Binding-site contacts:
Ligand atom O5 contacts residue HIS3 of chain 1.G at 3.8 Å.
Ligand atom C7 contacts residue TYR25 of chain 1.G at 3.8 Å (hydrophobic).
Ligand atom C2 contacts residue ASN256 of chain 1.E at 2.5 Å.
Ligand atom C1 contacts residue ASN256 of chain 1.E at 1.4 Å.
Ligand atom C5 contacts residue THR258 of chain 1.E at 3.7 Å.
Ligand atom O5 contacts residue ASN259 of chain 1.E at 4.0 Å.
Ligand atom C7 contacts residue ASN256 of chain 1.E at 3.5 Å.
Ligand atom N2 contacts residue ASN256 of chain 1.E at 2.9 Å (h-bond).
Ligand atom O5 contacts residue TYR25 of chain 1.G at 4.3 Å.
Ligand atom C4 contacts residue TYR25 of chain 1.G at 4.3 Å (hydrophobic).
Ligand atom C8 contacts residue ASN28 of chain 1.G at 3.7 Å.
Ligand atom C2 contacts residue TYR25 of chain 1.G at 3.5 Å (hydrophobic).
Ligand atom O2 contacts residue TYR25 of chain 1.G at 4.2 Å.
Ligand atom C1 contacts residue TYR25 of chain 1.G at 4.2 Å (hydrophobic).
Ligand atom N2 contacts residue TYR25 of chain 1.G at 4.0 Å.
Ligand atom O5 contacts residue THR258 of chain 1.E at 4.3 Å.
Ligand atom C6 contacts residue THR258 of chain 1.E at 4.1 Å.
Ligand atom C7 contacts residue GLY26 of chain 1.G at 4.1 Å.
Ligand atom O7 contacts residue ASN256 of chain 1.E at 3.7 Å.
Ligand atom C6 contacts residue GLN1 of chain 1.G at 4.0 Å.
Ligand atom C6 contacts residue TYR25 of chain 1.G at 4.2 Å (hydrophobic).
Ligand atom C3 contacts residue TYR25 of chain 1.G at 4.2 Å (hydrophobic).
Ligand atom C8 contacts residue GLY26 of chain 1.G at 3.8 Å.
Ligand atom O6 contacts residue GLN1 of chain 1.G at 3.4 Å (h-bond).
Ligand atom O6 contacts residue GLN124 of chain 1.G at 4.0 Å.
Ligand atom O5 contacts residue ASN256 of chain 1.E at 2.4 Å (h-bond).
Ligand atom C3 contacts residue ASN256 of chain 1.E at 3.8 Å.
Ligand atom O4 contacts residue TYR25 of chain 1.G at 4.2 Å.
Ligand atom C1 contacts residue HIS3 of chain 1.G at 3.4 Å.
Ligand atom C5 contacts residue ASN256 of chain 1.E at 3.7 Å.
Ligand atom C4 contacts residue ASN256 of chain 1.E at 4.3 Å.
Ligand atom O2 contacts residue HIS3 of chain 1.G at 2.6 Å (h-bond).
Ligand atom O3 contacts residue TYR25 of chain 1.G at 4.1 Å.
Ligand atom C2 contacts residue HIS3 of chain 1.G at 3.4 Å.
Ligand atom O6 contacts residue ASN259 of chain 1.E at 4.0 Å.
Ligand atom O7 contacts residue TYR25 of chain 1.G at 3.1 Å.
Ligand atom O3 contacts residue HIS3 of chain 1.G at 4.2 Å.
Ligand atom C1 contacts residue THR258 of chain 1.E at 4.2 Å.
Ligand atom C8 contacts residue VAL27 of chain 1.G at 4.0 Å (hydrophobic).
Ligand atom O3 contacts residue GLY26 of chain 1.G at 3.3 Å (h-bond).

A small-molecule ligand and the protein it binds are described below.
Small molecule (SMILES): CC(=O)N[C@H]1[C@H](O[C@H]2[C@H](O)[C@@H](NC(C)=O)CO[C@@H]2CO)O[C@H](CO)[C@@H](O[C@@H]2O[C@H](CO[C@H]3O[C@H](CO)[C@@H](O)[C@H](O)[C@@H]3O)[C@@H](O)[C@H](O[C@H]3O[C@H](CO)[C@@H](O)[C@H](O)[C@@H]3O[C@H]3O[C@H](CO)[C@@H](O)[C@H](O)[C@@H]3O)[C@@H]2O)[C@@H]1O

Sequence of chain 1.E:
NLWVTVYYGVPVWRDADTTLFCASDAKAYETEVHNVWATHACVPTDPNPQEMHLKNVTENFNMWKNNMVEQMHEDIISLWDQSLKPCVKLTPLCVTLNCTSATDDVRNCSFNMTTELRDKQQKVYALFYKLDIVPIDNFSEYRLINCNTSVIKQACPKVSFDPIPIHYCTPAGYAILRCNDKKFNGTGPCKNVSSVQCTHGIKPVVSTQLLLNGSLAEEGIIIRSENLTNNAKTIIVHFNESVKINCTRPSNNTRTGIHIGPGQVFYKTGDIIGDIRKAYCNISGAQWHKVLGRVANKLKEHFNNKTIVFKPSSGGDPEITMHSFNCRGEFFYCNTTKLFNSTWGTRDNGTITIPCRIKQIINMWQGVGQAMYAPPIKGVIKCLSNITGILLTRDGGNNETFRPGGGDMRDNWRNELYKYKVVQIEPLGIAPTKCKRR

Sequence of chain 1.G:
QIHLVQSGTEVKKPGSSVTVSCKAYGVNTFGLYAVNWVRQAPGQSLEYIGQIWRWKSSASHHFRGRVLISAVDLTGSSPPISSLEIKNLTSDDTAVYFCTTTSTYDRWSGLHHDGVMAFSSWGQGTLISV